Sequence of chain 1.A:
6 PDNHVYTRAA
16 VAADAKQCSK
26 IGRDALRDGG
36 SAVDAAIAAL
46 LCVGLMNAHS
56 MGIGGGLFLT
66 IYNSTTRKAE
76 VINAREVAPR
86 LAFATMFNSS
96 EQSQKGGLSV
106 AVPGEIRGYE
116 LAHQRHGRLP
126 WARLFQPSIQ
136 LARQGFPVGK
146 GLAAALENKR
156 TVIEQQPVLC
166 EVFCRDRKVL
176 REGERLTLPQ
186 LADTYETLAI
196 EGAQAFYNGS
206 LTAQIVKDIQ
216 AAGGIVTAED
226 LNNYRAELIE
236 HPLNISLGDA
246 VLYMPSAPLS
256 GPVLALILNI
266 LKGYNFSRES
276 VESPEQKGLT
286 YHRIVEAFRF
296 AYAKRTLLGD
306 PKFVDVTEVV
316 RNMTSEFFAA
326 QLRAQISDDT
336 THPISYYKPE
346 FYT

Binding-site contacts:
Ligand atom N2 contacts residue ASN317 of chain 1.A at 2.9 Å (h-bond).
Ligand atom C6 contacts residue PHE323 of chain 1.A at 4.0 Å (hydrophobic).
Ligand atom C5 contacts residue PHE323 of chain 1.A at 4.4 Å (hydrophobic).
Ligand atom C8 contacts residue VAL314 of chain 1.A at 4.1 Å (hydrophobic).
Ligand atom O6 contacts residue PHE323 of chain 1.A at 3.8 Å.
Ligand atom C6 contacts residue GLN326 of chain 1.A at 3.6 Å.
Ligand atom C7 contacts residue ASN317 of chain 1.A at 3.5 Å.
Ligand atom C1 contacts residue ASN317 of chain 1.A at 1.4 Å.
Ligand atom C2 contacts residue ASN317 of chain 1.A at 2.3 Å.
Ligand atom O7 contacts residue ASN317 of chain 1.A at 3.7 Å.
Ligand atom C5 contacts residue ASN317 of chain 1.A at 3.6 Å.
Ligand atom O6 contacts residue GLN326 of chain 1.A at 2.8 Å (h-bond).
Ligand atom O5 contacts residue PHE323 of chain 1.A at 3.5 Å.
Ligand atom O5 contacts residue ASN317 of chain 1.A at 2.3 Å (h-bond).
Ligand atom C8 contacts residue GLU313 of chain 1.A at 3.5 Å.
Ligand atom C3 contacts residue ASN317 of chain 1.A at 3.7 Å.
Ligand atom C4 contacts residue ASN317 of chain 1.A at 4.1 Å.
Ligand atom C1 contacts residue PHE323 of chain 1.A at 4.2 Å (hydrophobic).

The protein below binds the small molecule below.
Small molecule (SMILES): CC(=O)N[C@@H]1[C@@H](O)[C@H](O)[C@@H](CO)O[C@H]1O